Sequence of chain 1.B:
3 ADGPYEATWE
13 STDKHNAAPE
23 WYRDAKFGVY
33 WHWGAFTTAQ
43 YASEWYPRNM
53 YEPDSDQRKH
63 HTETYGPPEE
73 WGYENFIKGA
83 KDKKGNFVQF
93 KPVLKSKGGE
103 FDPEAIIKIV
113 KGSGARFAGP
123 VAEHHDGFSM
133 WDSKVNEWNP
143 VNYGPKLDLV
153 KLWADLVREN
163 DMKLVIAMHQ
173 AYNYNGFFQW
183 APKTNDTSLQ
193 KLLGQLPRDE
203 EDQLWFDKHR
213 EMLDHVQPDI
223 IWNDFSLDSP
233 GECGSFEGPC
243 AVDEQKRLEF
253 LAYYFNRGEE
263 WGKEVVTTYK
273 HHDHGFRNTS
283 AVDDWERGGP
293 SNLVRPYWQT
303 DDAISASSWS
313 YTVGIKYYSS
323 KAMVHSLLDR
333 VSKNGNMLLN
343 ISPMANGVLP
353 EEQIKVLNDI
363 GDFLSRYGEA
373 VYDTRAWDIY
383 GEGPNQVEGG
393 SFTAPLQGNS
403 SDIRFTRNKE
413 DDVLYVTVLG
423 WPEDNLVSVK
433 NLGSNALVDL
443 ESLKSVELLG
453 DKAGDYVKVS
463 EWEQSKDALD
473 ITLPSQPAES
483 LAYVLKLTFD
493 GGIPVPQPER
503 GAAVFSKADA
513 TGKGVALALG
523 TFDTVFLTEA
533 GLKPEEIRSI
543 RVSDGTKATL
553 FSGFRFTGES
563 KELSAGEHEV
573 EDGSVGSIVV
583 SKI

A small-molecule ligand and the protein it binds are described below.
Small molecule (SMILES): CC(=O)N[C@@H]1[C@@H](O)[C@H](O)[C@@H](CO)O[C@H]1O

Binding-site contacts:
Ligand atom C2 contacts residue ASN401 of chain 1.B at 2.4 Å.
Ligand atom C6 contacts residue ASN387 of chain 1.B at 3.6 Å.
Ligand atom C1 contacts residue SER403 of chain 1.B at 3.8 Å.
Ligand atom N2 contacts residue ASN401 of chain 1.B at 2.9 Å (h-bond).
Ligand atom C1 contacts residue ASN401 of chain 1.B at 1.4 Å.
Ligand atom C8 contacts residue SER402 of chain 1.B at 4.4 Å.
Ligand atom C4 contacts residue ASN401 of chain 1.B at 4.2 Å.
Ligand atom C6 contacts residue PRO386 of chain 1.B at 3.8 Å (hydrophobic).
Ligand atom O5 contacts residue ASN401 of chain 1.B at 2.3 Å (h-bond).
Ligand atom N2 contacts residue SER403 of chain 1.B at 4.3 Å.
Ligand atom C5 contacts residue ASN401 of chain 1.B at 3.6 Å.
Ligand atom C3 contacts residue SER403 of chain 1.B at 4.5 Å.
Ligand atom C1 contacts residue ASN387 of chain 1.B at 4.0 Å.
Ligand atom C2 contacts residue SER403 of chain 1.B at 4.4 Å.
Ligand atom C7 contacts residue ASN401 of chain 1.B at 3.5 Å.
Ligand atom O7 contacts residue ASN401 of chain 1.B at 3.7 Å.
Ligand atom O5 contacts residue ASN387 of chain 1.B at 3.2 Å (h-bond).
Ligand atom O6 contacts residue ASN387 of chain 1.B at 3.3 Å (h-bond).
Ligand atom C3 contacts residue ASN401 of chain 1.B at 3.8 Å.
Ligand atom C5 contacts residue PRO386 of chain 1.B at 4.0 Å (hydrophobic).
Ligand atom C5 contacts residue ASN387 of chain 1.B at 4.0 Å.